The protein below binds the small molecule below.
Small molecule (SMILES): Nc1ncnc2c1ncn2[C@H]1C[C@H](O)[C@@H](COP(=O)(O)O)O1

Sequence of chain 1.O:
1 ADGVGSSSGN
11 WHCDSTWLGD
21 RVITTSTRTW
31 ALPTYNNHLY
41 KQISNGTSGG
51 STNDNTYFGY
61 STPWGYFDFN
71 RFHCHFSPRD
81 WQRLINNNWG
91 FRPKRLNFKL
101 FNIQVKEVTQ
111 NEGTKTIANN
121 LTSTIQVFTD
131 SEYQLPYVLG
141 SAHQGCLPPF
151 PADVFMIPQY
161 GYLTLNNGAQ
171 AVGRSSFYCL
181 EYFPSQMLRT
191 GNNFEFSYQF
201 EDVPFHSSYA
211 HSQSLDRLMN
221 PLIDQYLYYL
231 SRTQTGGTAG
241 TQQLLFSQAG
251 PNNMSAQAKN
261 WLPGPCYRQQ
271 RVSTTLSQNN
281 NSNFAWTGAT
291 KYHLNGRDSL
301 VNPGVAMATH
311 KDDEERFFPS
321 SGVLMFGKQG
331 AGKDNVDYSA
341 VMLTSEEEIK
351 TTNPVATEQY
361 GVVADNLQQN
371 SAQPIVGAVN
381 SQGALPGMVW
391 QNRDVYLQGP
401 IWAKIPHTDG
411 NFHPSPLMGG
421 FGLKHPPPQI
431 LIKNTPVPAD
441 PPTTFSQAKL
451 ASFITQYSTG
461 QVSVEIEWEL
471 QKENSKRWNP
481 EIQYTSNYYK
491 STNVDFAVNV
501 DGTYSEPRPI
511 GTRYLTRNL

Sequence of chain 1.MA:
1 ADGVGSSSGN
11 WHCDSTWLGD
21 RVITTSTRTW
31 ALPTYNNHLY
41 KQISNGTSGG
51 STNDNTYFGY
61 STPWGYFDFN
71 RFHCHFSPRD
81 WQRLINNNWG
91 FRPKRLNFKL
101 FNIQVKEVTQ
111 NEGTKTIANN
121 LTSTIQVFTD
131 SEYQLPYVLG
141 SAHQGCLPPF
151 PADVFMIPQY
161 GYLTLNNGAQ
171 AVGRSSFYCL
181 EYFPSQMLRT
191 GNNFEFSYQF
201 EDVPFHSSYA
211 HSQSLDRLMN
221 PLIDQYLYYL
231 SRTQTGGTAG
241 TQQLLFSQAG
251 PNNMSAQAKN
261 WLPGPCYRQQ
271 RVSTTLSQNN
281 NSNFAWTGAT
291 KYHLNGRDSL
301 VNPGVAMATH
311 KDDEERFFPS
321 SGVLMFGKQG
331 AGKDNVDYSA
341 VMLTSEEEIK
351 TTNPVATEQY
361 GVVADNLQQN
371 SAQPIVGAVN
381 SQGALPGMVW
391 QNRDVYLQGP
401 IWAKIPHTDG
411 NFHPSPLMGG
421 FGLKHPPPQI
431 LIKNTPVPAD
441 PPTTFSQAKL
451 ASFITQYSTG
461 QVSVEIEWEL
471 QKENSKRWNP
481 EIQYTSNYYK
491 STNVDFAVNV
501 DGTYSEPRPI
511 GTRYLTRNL

Binding-site contacts:
Ligand atom N6 contacts residue PRO416 of chain 1.O at 3.9 Å.
Ligand atom O3' contacts residue HIS413 of chain 1.O at 4.1 Å.
Ligand atom N1 contacts residue VAL203 of chain 1.O at 4.0 Å.
Ligand atom OP1 contacts residue DC1 of chain 1.KC at 2.5 Å (h-bond).
Ligand atom C2' contacts residue PRO414 of chain 1.O at 3.5 Å (hydrophobic).
Ligand atom O5' contacts residue DC1 of chain 1.KC at 2.5 Å (h-bond).
Ligand atom C2 contacts residue GLY422 of chain 1.O at 3.5 Å.
Ligand atom C4 contacts residue PRO204 of chain 1.O at 4.0 Å (hydrophobic).
Ligand atom C5' contacts residue ASP409 of chain 1.MA at 4.0 Å.
Ligand atom O5' contacts residue ASP409 of chain 1.MA at 3.6 Å.
Ligand atom C6 contacts residue SER415 of chain 1.O at 4.0 Å.
Ligand atom N1 contacts residue PRO414 of chain 1.O at 3.5 Å (h-bond).
Ligand atom N1 contacts residue GLY422 of chain 1.O at 3.0 Å (h-bond).
Ligand atom C5 contacts residue PRO414 of chain 1.O at 4.1 Å (hydrophobic).
Ligand atom O4' contacts residue DC1 of chain 1.KC at 3.3 Å.
Ligand atom OP1 contacts residue ASN411 of chain 1.MA at 3.6 Å.
Ligand atom N7 contacts residue SER415 of chain 1.O at 3.8 Å.
Ligand atom C8 contacts residue PRO204 of chain 1.O at 4.1 Å (hydrophobic).
Ligand atom N6 contacts residue PHE421 of chain 1.O at 4.1 Å.
Ligand atom C2 contacts residue ILE405 of chain 1.O at 4.1 Å (hydrophobic).
Ligand atom C5' contacts residue HIS413 of chain 1.O at 3.7 Å.
Ligand atom C6 contacts residue PRO414 of chain 1.O at 3.5 Å (hydrophobic).
Ligand atom C8 contacts residue HIS413 of chain 1.O at 3.6 Å.
Ligand atom C1' contacts residue DC1 of chain 1.KC at 3.9 Å.
Ligand atom C2 contacts residue PRO414 of chain 1.O at 4.1 Å (hydrophobic).
Ligand atom C5 contacts residue PRO204 of chain 1.O at 3.9 Å (hydrophobic).
Ligand atom C6 contacts residue GLY422 of chain 1.O at 3.8 Å.
Ligand atom N6 contacts residue PRO414 of chain 1.O at 3.7 Å.
Ligand atom C4' contacts residue DC1 of chain 1.KC at 4.1 Å.
Ligand atom C3' contacts residue HIS413 of chain 1.O at 3.6 Å.
Ligand atom P contacts residue DC1 of chain 1.KC at 1.6 Å.
Ligand atom N7 contacts residue PRO204 of chain 1.O at 4.0 Å.
Ligand atom N6 contacts residue GLY420 of chain 1.O at 4.2 Å.
Ligand atom N6 contacts residue SER415 of chain 1.O at 3.4 Å.
Ligand atom C5' contacts residue DC1 of chain 1.KC at 3.9 Å.
Ligand atom N3 contacts residue PRO414 of chain 1.O at 3.9 Å.
Ligand atom N6 contacts residue GLY422 of chain 1.O at 3.1 Å (h-bond).
Ligand atom N9 contacts residue PRO204 of chain 1.O at 4.2 Å.
Ligand atom OP2 contacts residue DC1 of chain 1.KC at 2.5 Å (h-bond).
Ligand atom N7 contacts residue HIS413 of chain 1.O at 4.0 Å.